Sequence of chain 1.G:
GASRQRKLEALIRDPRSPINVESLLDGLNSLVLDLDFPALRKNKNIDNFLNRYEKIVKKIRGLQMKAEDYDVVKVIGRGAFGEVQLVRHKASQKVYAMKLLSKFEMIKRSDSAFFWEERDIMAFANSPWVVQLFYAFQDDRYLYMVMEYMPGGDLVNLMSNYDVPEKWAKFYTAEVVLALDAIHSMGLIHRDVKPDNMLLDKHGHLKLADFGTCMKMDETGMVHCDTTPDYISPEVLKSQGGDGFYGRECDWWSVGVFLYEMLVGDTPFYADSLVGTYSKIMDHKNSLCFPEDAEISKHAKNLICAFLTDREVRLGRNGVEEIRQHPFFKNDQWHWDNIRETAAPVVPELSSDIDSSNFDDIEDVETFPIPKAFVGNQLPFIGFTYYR

The protein below binds the small molecule below.
Small molecule (SMILES): COc1cccc(CNC(=O)c2ccc3c(c2)OCc2cnccc2-3)c1

Binding-site contacts:
Ligand atom O1 contacts residue PHE85 of chain 1.G at 3.1 Å (h-bond).
Ligand atom C18 contacts residue VAL88 of chain 1.G at 3.6 Å (hydrophobic).
Ligand atom C13 contacts residue MET154 of chain 1.G at 3.6 Å (hydrophobic).
Ligand atom O1 contacts residue ALA84 of chain 1.G at 3.9 Å.
Ligand atom C7 contacts residue GLU87 of chain 1.G at 3.7 Å.
Ligand atom C8 contacts residue MES1 of chain 1.W at 3.2 Å.
Ligand atom C16 contacts residue MET151 of chain 1.G at 3.6 Å (hydrophobic).
Ligand atom C9 contacts residue PHE366 of chain 1.G at 3.5 Å (hydrophobic).
Ligand atom C6 contacts residue LEU105 of chain 1.G at 3.7 Å (hydrophobic).
Ligand atom C10 contacts residue ILE80 of chain 1.G at 3.8 Å (hydrophobic).
Ligand atom C19 contacts residue VAL88 of chain 1.G at 3.7 Å (hydrophobic).
Ligand atom C11 contacts residue LEU203 of chain 1.G at 3.6 Å (hydrophobic).
Ligand atom C3 contacts residue GLY83 of chain 1.G at 3.7 Å.
Ligand atom C16 contacts residue VAL135 of chain 1.G at 3.9 Å (hydrophobic).
Ligand atom C7 contacts residue GLY83 of chain 1.G at 3.9 Å.
Ligand atom C1 contacts residue LYS103 of chain 1.G at 3.8 Å.
Ligand atom C6 contacts residue GLY86 of chain 1.G at 3.7 Å.
Ligand atom C1 contacts residue GLY83 of chain 1.G at 3.6 Å.
Ligand atom C21 contacts residue ASP214 of chain 1.G at 3.8 Å.
Ligand atom C13 contacts residue ALA101 of chain 1.G at 3.5 Å (hydrophobic).
Ligand atom C7 contacts residue GLY86 of chain 1.G at 3.8 Å.
Ligand atom O1 contacts residue LEU105 of chain 1.G at 3.4 Å.
Ligand atom N2 contacts residue ALA101 of chain 1.G at 3.6 Å.
Ligand atom C2 contacts residue GLY83 of chain 1.G at 3.6 Å.
Ligand atom C5 contacts residue ASP214 of chain 1.G at 3.7 Å.
Ligand atom N2 contacts residue MET154 of chain 1.G at 3.0 Å (h-bond).
Ligand atom N2 contacts residue TYR153 of chain 1.G at 3.7 Å.
Ligand atom C8 contacts residue PHE85 of chain 1.G at 3.6 Å (hydrophobic).
Ligand atom C17 contacts residue VAL88 of chain 1.G at 3.8 Å (hydrophobic).
Ligand atom C13 contacts residue GLU152 of chain 1.G at 3.5 Å.
Ligand atom C9 contacts residue ILE80 of chain 1.G at 3.5 Å (hydrophobic).
Ligand atom C12 contacts residue LEU203 of chain 1.G at 3.6 Å (hydrophobic).
Ligand atom C3 contacts residue LEU105 of chain 1.G at 3.9 Å (hydrophobic).
Ligand atom C16 contacts residue LEU203 of chain 1.G at 3.8 Å (hydrophobic).
Ligand atom C2 contacts residue LYS103 of chain 1.G at 3.9 Å.
Ligand atom C4 contacts residue VAL88 of chain 1.G at 3.9 Å (hydrophobic).
Ligand atom O3 contacts residue LYS103 of chain 1.G at 2.8 Å (salt-bridge).
Ligand atom O3 contacts residue ASP214 of chain 1.G at 3.3 Å.
Ligand atom C4 contacts residue GLY83 of chain 1.G at 3.8 Å.
Ligand atom O2 contacts residue MET151 of chain 1.G at 3.2 Å (h-bond).